Sequence of chain 4.B:
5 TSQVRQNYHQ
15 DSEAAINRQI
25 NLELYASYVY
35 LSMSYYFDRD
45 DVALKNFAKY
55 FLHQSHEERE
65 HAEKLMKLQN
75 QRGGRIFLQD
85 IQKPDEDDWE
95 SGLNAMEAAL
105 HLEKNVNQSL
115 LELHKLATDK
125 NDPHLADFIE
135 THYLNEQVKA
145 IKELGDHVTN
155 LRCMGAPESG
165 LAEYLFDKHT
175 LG

A small-molecule ligand and the protein it binds are described below.
Small molecule (SMILES): CCCCSC(=S)SC(C)(C)C(=O)NCCN1C(=O)CCC1=O

Binding-site contacts:
Ligand atom C18 contacts residue CYS157 of chain 4.B at 2.7 Å (hydrophobic).
Ligand atom O19 contacts residue CYS157 of chain 4.B at 3.2 Å (h-bond).
Ligand atom C21 contacts residue CYS157 of chain 4.B at 2.7 Å (hydrophobic).
Ligand atom N17 contacts residue CYS157 of chain 4.B at 3.8 Å.
Ligand atom C20 contacts residue CYS157 of chain 4.B at 1.8 Å (hydrophobic).
Ligand atom C22 contacts residue CYS157 of chain 4.B at 3.8 Å (hydrophobic).